Sequence of chain 1.B:
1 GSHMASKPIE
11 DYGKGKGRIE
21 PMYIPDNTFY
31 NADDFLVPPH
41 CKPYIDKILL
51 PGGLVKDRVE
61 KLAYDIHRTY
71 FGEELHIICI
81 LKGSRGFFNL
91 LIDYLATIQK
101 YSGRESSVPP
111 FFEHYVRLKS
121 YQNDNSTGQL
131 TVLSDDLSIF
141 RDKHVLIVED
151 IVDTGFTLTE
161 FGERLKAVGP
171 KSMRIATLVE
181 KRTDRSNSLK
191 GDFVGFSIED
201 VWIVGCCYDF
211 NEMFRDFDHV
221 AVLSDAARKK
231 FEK

Binding-site contacts:
Ligand atom O3A contacts residue MG1 of chain 1.H at 3.5 Å.
Ligand atom C5 contacts residue ILE151 of chain 1.B at 3.4 Å (hydrophobic).
Ligand atom O2 contacts residue MG1 of chain 1.G at 2.1 Å.
Ligand atom O3 contacts residue GLU149 of chain 1.B at 2.5 Å (salt-bridge).
Ligand atom O1B contacts residue MG1 of chain 1.G at 2.0 Å.
Ligand atom O1A contacts residue SER120 of chain 1.B at 2.8 Å (h-bond).
Ligand atom O3 contacts residue MG1 of chain 1.G at 2.1 Å.
Ligand atom C1 contacts residue MG1 of chain 1.G at 3.1 Å.
Ligand atom C2 contacts residue ASP150 of chain 1.B at 3.2 Å.
Ligand atom O3B contacts residue LYS82 of chain 1.B at 3.0 Å (salt-bridge).
Ligand atom O3B contacts residue ARG215 of chain 1.B at 3.5 Å (salt-bridge).
Ligand atom O2B contacts residue MG1 of chain 1.H at 2.0 Å.
Ligand atom PB contacts residue MG1 of chain 1.G at 3.2 Å.
Ligand atom O3A contacts residue MG1 of chain 1.G at 3.3 Å.
Ligand atom C2 contacts residue MG1 of chain 1.G at 2.8 Å.
Ligand atom O1 contacts residue MG1 of chain 1.G at 2.3 Å.
Ligand atom PA contacts residue MG1 of chain 1.G at 3.5 Å.
Ligand atom O5 contacts residue TYR121 of chain 1.B at 3.3 Å.
Ligand atom PA contacts residue MG1 of chain 1.H at 3.2 Å.
Ligand atom O3P contacts residue TYR121 of chain 1.B at 2.6 Å (h-bond).
Ligand atom PB contacts residue MG1 of chain 1.H at 3.3 Å.
Ligand atom C3 contacts residue GLU149 of chain 1.B at 3.1 Å.
Ligand atom O2B contacts residue ARG215 of chain 1.B at 3.0 Å (salt-bridge).
Ligand atom O2P contacts residue GLY155 of chain 1.B at 3.0 Å (h-bond).
Ligand atom O2B contacts residue ASP209 of chain 1.B at 2.9 Å (salt-bridge).
Ligand atom O2P contacts residue THR154 of chain 1.B at 3.3 Å (h-bond).
Ligand atom O4 contacts residue TYR121 of chain 1.B at 3.4 Å.
Ligand atom O5 contacts residue 9DG1 of chain 1.J at 3.4 Å.
Ligand atom O1B contacts residue LYS82 of chain 1.B at 3.3 Å (salt-bridge).
Ligand atom O2 contacts residue ASP150 of chain 1.B at 2.6 Å (salt-bridge).
Ligand atom O1P contacts residue THR157 of chain 1.B at 2.7 Å (h-bond).
Ligand atom O3B contacts residue ARG117 of chain 1.B at 2.8 Å (salt-bridge).
Ligand atom C1 contacts residue 9DG1 of chain 1.J at 3.5 Å.
Ligand atom C3 contacts residue MG1 of chain 1.G at 3.0 Å.
Ligand atom O1A contacts residue TYR121 of chain 1.B at 3.2 Å (h-bond).
Ligand atom O4 contacts residue 9DG1 of chain 1.J at 3.4 Å.
Ligand atom O2P contacts residue ASP153 of chain 1.B at 2.9 Å (salt-bridge).
Ligand atom O2A contacts residue MG1 of chain 1.H at 2.0 Å.
Ligand atom O3P contacts residue THR154 of chain 1.B at 2.7 Å (h-bond).
Ligand atom O1B contacts residue GLY83 of chain 1.B at 2.9 Å (h-bond).

The protein below binds the small molecule below.
Small molecule (SMILES): O=P(O)(O)OC[C@H]1O[C@H](O[P](=O)(O)OP(=O)(O)O)[C@H](O)[C@@H]1O